Sequence of chain 1.C:
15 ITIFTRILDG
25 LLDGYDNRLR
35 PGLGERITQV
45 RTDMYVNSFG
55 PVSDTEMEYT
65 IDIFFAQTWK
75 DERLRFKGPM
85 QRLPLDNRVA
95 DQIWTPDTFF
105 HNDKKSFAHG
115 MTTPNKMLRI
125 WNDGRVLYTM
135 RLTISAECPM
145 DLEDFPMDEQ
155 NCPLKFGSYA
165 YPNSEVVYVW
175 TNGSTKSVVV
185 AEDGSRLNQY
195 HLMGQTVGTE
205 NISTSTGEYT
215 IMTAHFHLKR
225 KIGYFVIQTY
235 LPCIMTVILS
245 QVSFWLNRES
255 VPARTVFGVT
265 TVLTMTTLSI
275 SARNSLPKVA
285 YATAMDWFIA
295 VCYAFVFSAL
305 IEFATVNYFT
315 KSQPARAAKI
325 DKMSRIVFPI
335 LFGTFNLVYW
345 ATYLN

Sequence of chain 1.D:
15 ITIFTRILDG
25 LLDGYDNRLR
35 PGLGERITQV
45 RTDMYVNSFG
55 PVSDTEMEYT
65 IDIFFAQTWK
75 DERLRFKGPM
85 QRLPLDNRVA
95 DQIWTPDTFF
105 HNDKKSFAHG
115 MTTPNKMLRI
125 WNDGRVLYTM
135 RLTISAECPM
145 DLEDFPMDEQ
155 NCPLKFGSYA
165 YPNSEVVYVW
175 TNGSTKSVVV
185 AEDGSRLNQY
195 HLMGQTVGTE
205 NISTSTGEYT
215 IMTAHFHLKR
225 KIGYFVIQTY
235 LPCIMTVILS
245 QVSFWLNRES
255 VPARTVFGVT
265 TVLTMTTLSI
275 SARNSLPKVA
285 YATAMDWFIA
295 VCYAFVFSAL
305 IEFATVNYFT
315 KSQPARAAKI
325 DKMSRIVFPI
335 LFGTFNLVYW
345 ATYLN

Binding-site contacts:
Ligand atom C13 contacts residue TRP249 of chain 1.C at 4.4 Å (hydrophobic).
Ligand atom C16 contacts residue TRP249 of chain 1.C at 3.8 Å (hydrophobic).
Ligand atom C03 contacts residue PRO333 of chain 1.C at 4.2 Å (hydrophobic).
Ligand atom C15 contacts residue ILE305 of chain 1.D at 4.3 Å (hydrophobic).
Ligand atom C17 contacts residue TRP249 of chain 1.C at 3.8 Å (hydrophobic).
Ligand atom C09 contacts residue TRP249 of chain 1.C at 4.2 Å (hydrophobic).
Ligand atom O02 contacts residue ALA308 of chain 1.D at 4.3 Å.
Ligand atom C06 contacts residue VAL246 of chain 1.C at 3.8 Å (hydrophobic).
Ligand atom O01 contacts residue ARG329 of chain 1.C at 4.2 Å.
Ligand atom O02 contacts residue TYR312 of chain 1.D at 4.2 Å.
Ligand atom C04 contacts residue GLN245 of chain 1.C at 4.3 Å.
Ligand atom C14 contacts residue TRP249 of chain 1.C at 3.8 Å (hydrophobic).
Ligand atom C05 contacts residue ILE242 of chain 1.C at 3.7 Å (hydrophobic).
Ligand atom C07 contacts residue ILE305 of chain 1.D at 4.3 Å (hydrophobic).
Ligand atom C06 contacts residue ILE242 of chain 1.C at 3.7 Å (hydrophobic).
Ligand atom C20 contacts residue TRP249 of chain 1.C at 4.3 Å (hydrophobic).
Ligand atom C04 contacts residue ILE242 of chain 1.C at 4.1 Å (hydrophobic).
Ligand atom C16 contacts residue THR309 of chain 1.D at 3.7 Å.
Ligand atom C15 contacts residue VAL246 of chain 1.C at 4.3 Å (hydrophobic).
Ligand atom C20 contacts residue TYR312 of chain 1.D at 4.2 Å (hydrophobic).
Ligand atom O02 contacts residue THR309 of chain 1.D at 2.7 Å (h-bond).
Ligand atom C16 contacts residue ALA308 of chain 1.D at 3.3 Å (hydrophobic).
Ligand atom O01 contacts residue GLN245 of chain 1.C at 3.0 Å (h-bond).
Ligand atom C21 contacts residue TYR312 of chain 1.D at 3.6 Å (hydrophobic).
Ligand atom C15 contacts residue ALA308 of chain 1.D at 3.2 Å (hydrophobic).
Ligand atom C15 contacts residue TRP249 of chain 1.C at 4.2 Å (hydrophobic).
Ligand atom C06 contacts residue ILE305 of chain 1.D at 4.2 Å (hydrophobic).
Ligand atom C12 contacts residue TRP249 of chain 1.C at 3.9 Å (hydrophobic).
Ligand atom C20 contacts residue THR309 of chain 1.D at 3.8 Å.
Ligand atom C21 contacts residue TRP249 of chain 1.C at 3.7 Å (hydrophobic).
Ligand atom C17 contacts residue THR309 of chain 1.D at 4.3 Å.
Ligand atom C18 contacts residue THR309 of chain 1.D at 3.8 Å.
Ligand atom C07 contacts residue VAL246 of chain 1.C at 3.6 Å (hydrophobic).
Ligand atom C03 contacts residue GLN245 of chain 1.C at 3.9 Å.
Ligand atom C18 contacts residue ILE305 of chain 1.D at 4.1 Å (hydrophobic).
Ligand atom O01 contacts residue PRO333 of chain 1.C at 3.5 Å.

This small molecule binds to this protein.
Small molecule (SMILES): CC(=O)[C@H]1CC[C@H]2[C@@H]3CC[C@@H]4C[C@H](O)CC[C@]4(C)[C@H]3CC[C@]12C